Binding-site contacts:
Ligand atom C1 contacts residue NAG2 of chain 1.S at 2.8 Å.
Ligand atom C3 contacts residue NAG2 of chain 1.S at 2.7 Å.
Ligand atom C4 contacts residue NAG2 of chain 1.S at 3.4 Å.
Ligand atom C5 contacts residue NAG2 of chain 1.S at 3.6 Å.
Ligand atom C2 contacts residue NAG2 of chain 1.S at 3.4 Å.
Ligand atom O3 contacts residue NAG2 of chain 1.S at 3.3 Å (h-bond).
Ligand atom O2 contacts residue NAG2 of chain 1.S at 2.8 Å (h-bond).
Ligand atom O5 contacts residue NAG2 of chain 1.S at 3.5 Å (h-bond).

The protein below binds the small molecule below.
Small molecule (SMILES): C[C@@H]1O[C@@H](O)[C@@H](O)[C@H](O)[C@@H]1O